Binding-site contacts:
Ligand atom C5 contacts residue ASN57 of chain 3.A at 3.6 Å.
Ligand atom C1 contacts residue PHE88 of chain 3.A at 4.4 Å (hydrophobic).
Ligand atom C2 contacts residue ASN57 of chain 3.A at 2.5 Å.
Ligand atom C7 contacts residue ASN57 of chain 3.A at 3.4 Å.
Ligand atom C4 contacts residue ASN57 of chain 3.A at 4.2 Å.
Ligand atom C8 contacts residue LYS56 of chain 3.A at 3.9 Å.
Ligand atom O5 contacts residue PHE88 of chain 3.A at 3.7 Å.
Ligand atom N2 contacts residue ASN57 of chain 3.A at 3.0 Å (h-bond).
Ligand atom C6 contacts residue PHE88 of chain 3.A at 4.4 Å (hydrophobic).
Ligand atom C3 contacts residue ASN57 of chain 3.A at 3.8 Å.
Ligand atom O7 contacts residue ASN57 of chain 3.A at 3.3 Å (h-bond).
Ligand atom O6 contacts residue PHE88 of chain 3.A at 4.0 Å.
Ligand atom O5 contacts residue ASN57 of chain 3.A at 2.3 Å (h-bond).
Ligand atom C1 contacts residue ASN57 of chain 3.A at 1.4 Å.

A small-molecule ligand and the protein it binds are described below.
Small molecule (SMILES): CC(=O)N[C@H]1[C@H](O[C@H]2[C@H](O)[C@@H](NC(C)=O)CO[C@@H]2CO)O[C@H](CO)[C@@H](O)[C@@H]1O

Sequence of chain 3.A:
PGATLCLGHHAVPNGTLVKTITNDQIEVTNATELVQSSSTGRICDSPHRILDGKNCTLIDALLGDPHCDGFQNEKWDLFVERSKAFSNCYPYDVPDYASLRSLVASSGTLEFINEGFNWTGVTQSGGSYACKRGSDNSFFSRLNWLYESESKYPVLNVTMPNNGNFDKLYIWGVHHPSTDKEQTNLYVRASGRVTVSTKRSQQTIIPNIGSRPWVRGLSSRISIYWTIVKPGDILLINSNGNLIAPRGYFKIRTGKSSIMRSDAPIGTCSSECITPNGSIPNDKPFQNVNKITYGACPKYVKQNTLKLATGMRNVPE